This protein binds this small molecule.
Small molecule (SMILES): CC1(C)N=C(N)N=C(N)N1OCCCOc1cc(Cl)c(Cl)cc1Cl

Binding-site contacts:
Ligand atom O11 contacts residue ILE112 of chain 1.A at 3.8 Å.
Ligand atom NH2 contacts residue ILE164 of chain 1.A at 3.0 Å (h-bond).
Ligand atom CL1 contacts residue LEU119 of chain 1.A at 3.4 Å.
Ligand atom C14 contacts residue MET55 of chain 1.A at 3.6 Å (hydrophobic).
Ligand atom C5 contacts residue NDP1 of chain 1.F at 3.5 Å.
Ligand atom C3 contacts residue ASP54 of chain 1.A at 3.6 Å.
Ligand atom NH2 contacts residue TYR170 of chain 1.A at 3.2 Å (h-bond).
Ligand atom N6 contacts residue PHE58 of chain 1.A at 3.6 Å.
Ligand atom NH1 contacts residue THR185 of chain 1.A at 3.6 Å.
Ligand atom C15 contacts residue MET55 of chain 1.A at 3.6 Å (hydrophobic).
Ligand atom C3 contacts residue PHE58 of chain 1.A at 3.8 Å (hydrophobic).
Ligand atom O7 contacts residue NDP1 of chain 1.F at 3.6 Å.
Ligand atom NH2 contacts residue PHE58 of chain 1.A at 3.8 Å.
Ligand atom NH1 contacts residue CYS15 of chain 1.A at 3.3 Å (h-bond).
Ligand atom NH1 contacts residue ASP54 of chain 1.A at 2.8 Å (salt-bridge).
Ligand atom C9 contacts residue NDP1 of chain 1.F at 3.5 Å.
Ligand atom N2 contacts residue ASP54 of chain 1.A at 2.7 Å (salt-bridge).
Ligand atom N4 contacts residue ILE14 of chain 1.A at 3.5 Å (h-bond).
Ligand atom C5 contacts residue ILE14 of chain 1.A at 3.7 Å (hydrophobic).
Ligand atom C13 contacts residue MET55 of chain 1.A at 3.8 Å (hydrophobic).
Ligand atom CM2 contacts residue ASP54 of chain 1.A at 3.7 Å.
Ligand atom CL2 contacts residue PHE116 of chain 1.A at 3.7 Å.
Ligand atom N4 contacts residue NDP1 of chain 1.F at 3.7 Å.
Ligand atom C1 contacts residue ASP54 of chain 1.A at 3.6 Å.
Ligand atom CL1 contacts residue PHE58 of chain 1.A at 3.8 Å.
Ligand atom C15 contacts residue PRO113 of chain 1.A at 3.7 Å (hydrophobic).
Ligand atom N2 contacts residue PHE58 of chain 1.A at 3.8 Å.
Ligand atom CL2 contacts residue PRO113 of chain 1.A at 3.7 Å.
Ligand atom C8 contacts residue PHE58 of chain 1.A at 3.6 Å (hydrophobic).
Ligand atom C3 contacts residue CYS15 of chain 1.A at 3.7 Å (hydrophobic).
Ligand atom C5 contacts residue PHE58 of chain 1.A at 3.5 Å (hydrophobic).
Ligand atom N4 contacts residue PHE58 of chain 1.A at 3.6 Å.
Ligand atom NH2 contacts residue NDP1 of chain 1.F at 3.5 Å.
Ligand atom CM1 contacts residue ASP54 of chain 1.A at 3.8 Å.
Ligand atom CM1 contacts residue MET55 of chain 1.A at 3.8 Å (hydrophobic).
Ligand atom N4 contacts residue CYS15 of chain 1.A at 3.3 Å.
Ligand atom C9 contacts residue ILE164 of chain 1.A at 3.7 Å (hydrophobic).
Ligand atom NH2 contacts residue ILE14 of chain 1.A at 3.0 Å (h-bond).
Ligand atom C8 contacts residue ILE164 of chain 1.A at 3.4 Å (hydrophobic).
Ligand atom CM2 contacts residue NDP1 of chain 1.F at 3.5 Å.

Sequence of chain 1.A:
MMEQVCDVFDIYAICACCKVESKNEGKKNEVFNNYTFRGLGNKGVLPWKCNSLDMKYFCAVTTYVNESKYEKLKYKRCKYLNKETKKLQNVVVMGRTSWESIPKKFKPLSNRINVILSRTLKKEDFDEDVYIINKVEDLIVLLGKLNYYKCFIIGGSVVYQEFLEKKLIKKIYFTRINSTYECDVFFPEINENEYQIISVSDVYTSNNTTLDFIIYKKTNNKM